Sequence of chain 2.B:
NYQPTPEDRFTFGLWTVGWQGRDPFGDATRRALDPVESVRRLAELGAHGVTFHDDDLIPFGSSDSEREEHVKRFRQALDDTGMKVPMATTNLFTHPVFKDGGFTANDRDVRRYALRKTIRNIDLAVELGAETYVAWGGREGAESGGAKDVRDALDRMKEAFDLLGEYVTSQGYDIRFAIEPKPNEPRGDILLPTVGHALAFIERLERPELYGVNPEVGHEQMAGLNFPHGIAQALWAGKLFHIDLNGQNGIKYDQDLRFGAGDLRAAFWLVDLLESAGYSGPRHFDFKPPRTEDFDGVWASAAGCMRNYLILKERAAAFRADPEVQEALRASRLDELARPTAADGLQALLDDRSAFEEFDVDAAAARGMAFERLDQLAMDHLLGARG

Sequence of chain 1.A:
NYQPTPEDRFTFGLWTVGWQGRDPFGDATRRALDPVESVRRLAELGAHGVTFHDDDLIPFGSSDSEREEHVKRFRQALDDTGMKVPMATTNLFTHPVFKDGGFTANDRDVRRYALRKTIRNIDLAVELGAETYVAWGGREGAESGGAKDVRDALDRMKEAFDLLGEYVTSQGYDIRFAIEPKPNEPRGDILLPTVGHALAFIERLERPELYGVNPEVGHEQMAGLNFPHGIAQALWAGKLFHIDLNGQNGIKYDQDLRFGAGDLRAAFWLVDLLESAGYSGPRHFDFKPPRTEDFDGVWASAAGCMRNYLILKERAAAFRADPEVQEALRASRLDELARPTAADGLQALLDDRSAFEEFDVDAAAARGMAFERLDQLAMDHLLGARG

Binding-site contacts:
Ligand atom O2 contacts residue ASP255 of chain 1.A at 3.7 Å.
Ligand atom O1 contacts residue LYS289 of chain 1.A at 4.1 Å.
Ligand atom C1 contacts residue GLN256 of chain 1.A at 3.5 Å.
Ligand atom O6 contacts residue PRO25 of chain 1.A at 3.2 Å.
Ligand atom O2 contacts residue GLN256 of chain 1.A at 2.5 Å (h-bond).
Ligand atom O6 contacts residue GLU186 of chain 2.B at 4.2 Å.
Ligand atom O5 contacts residue TYR254 of chain 1.A at 4.1 Å.
Ligand atom O6 contacts residue TYR254 of chain 1.A at 4.3 Å.
Ligand atom O3 contacts residue ASP255 of chain 1.A at 2.8 Å (salt-bridge).
Ligand atom C5 contacts residue ASP24 of chain 1.A at 3.6 Å.
Ligand atom O1 contacts residue GLN256 of chain 1.A at 4.0 Å.
Ligand atom C4 contacts residue ASP255 of chain 1.A at 3.9 Å.
Ligand atom C1 contacts residue TRP20 of chain 1.A at 3.6 Å (hydrophobic).
Ligand atom O2 contacts residue TYR254 of chain 1.A at 3.4 Å.
Ligand atom O3 contacts residue ASP257 of chain 1.A at 4.1 Å.
Ligand atom O3 contacts residue LYS289 of chain 1.A at 3.2 Å.
Ligand atom O4 contacts residue PRO25 of chain 2.B at 3.8 Å.
Ligand atom O3 contacts residue GLN256 of chain 1.A at 3.2 Å (h-bond).
Ligand atom C4 contacts residue TYR254 of chain 1.A at 4.0 Å (hydrophobic).
Ligand atom C5 contacts residue TRP20 of chain 1.A at 4.4 Å (hydrophobic).
Ligand atom O4 contacts residue PRO25 of chain 1.A at 4.3 Å.
Ligand atom C3 contacts residue TRP20 of chain 1.A at 4.3 Å (hydrophobic).
Ligand atom C6 contacts residue ASP24 of chain 1.A at 3.8 Å.
Ligand atom C6 contacts residue TYR254 of chain 1.A at 3.5 Å (hydrophobic).
Ligand atom O1 contacts residue PRO291 of chain 1.A at 3.5 Å.
Ligand atom O5 contacts residue TRP20 of chain 1.A at 4.0 Å.
Ligand atom O4 contacts residue ASP24 of chain 1.A at 4.1 Å.
Ligand atom O6 contacts residue ASP24 of chain 1.A at 3.3 Å.
Ligand atom O1 contacts residue TRP20 of chain 1.A at 4.0 Å.
Ligand atom C3 contacts residue LYS289 of chain 1.A at 3.6 Å.
Ligand atom C3 contacts residue GLN256 of chain 1.A at 3.9 Å.
Ligand atom C2 contacts residue TRP20 of chain 1.A at 4.1 Å (hydrophobic).
Ligand atom C6 contacts residue PRO187 of chain 2.B at 3.4 Å (hydrophobic).
Ligand atom C3 contacts residue ASP255 of chain 1.A at 3.9 Å.
Ligand atom C2 contacts residue TYR254 of chain 1.A at 4.3 Å (hydrophobic).
Ligand atom C2 contacts residue GLN256 of chain 1.A at 3.4 Å.
Ligand atom O6 contacts residue PRO187 of chain 2.B at 3.7 Å.
Ligand atom C2 contacts residue LYS289 of chain 1.A at 4.3 Å.
Ligand atom C1 contacts residue LYS289 of chain 1.A at 3.8 Å.
Ligand atom C5 contacts residue TYR254 of chain 1.A at 4.1 Å (hydrophobic).

A protein and the small-molecule ligand that binds it are described below.
Small molecule (SMILES): OC[C@H]1O[C@](O)(CO)[C@@H](O)[C@@H]1O